Sequence of chain 1.A:
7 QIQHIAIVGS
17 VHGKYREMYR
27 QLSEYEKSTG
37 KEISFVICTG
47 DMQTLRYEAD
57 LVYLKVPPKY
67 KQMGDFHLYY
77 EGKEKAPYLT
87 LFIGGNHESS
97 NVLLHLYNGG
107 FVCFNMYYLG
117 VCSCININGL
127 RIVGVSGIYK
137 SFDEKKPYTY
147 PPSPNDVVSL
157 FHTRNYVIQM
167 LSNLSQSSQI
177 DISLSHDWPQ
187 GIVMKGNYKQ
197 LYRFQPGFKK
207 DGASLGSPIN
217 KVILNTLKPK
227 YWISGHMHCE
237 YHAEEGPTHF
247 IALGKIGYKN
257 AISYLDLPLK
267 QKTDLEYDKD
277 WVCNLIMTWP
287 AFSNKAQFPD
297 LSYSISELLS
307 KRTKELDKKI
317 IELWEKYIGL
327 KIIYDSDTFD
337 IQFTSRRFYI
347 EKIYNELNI

Binding-site contacts:
Ligand atom O5P contacts residue HIS234 of chain 1.A at 3.2 Å (h-bond).
Ligand atom C2 contacts residue HIS18 of chain 1.A at 3.5 Å.
Ligand atom OP2 contacts residue LYS61 of chain 1.A at 2.4 Å (salt-bridge).
Ligand atom N6 contacts residue LEU211 of chain 1.A at 3.4 Å.
Ligand atom O1P contacts residue HIS93 of chain 1.A at 3.3 Å (h-bond).
Ligand atom OP1 contacts residue HIS158 of chain 1.A at 2.6 Å (h-bond).
Ligand atom C5' contacts residue ASN92 of chain 1.A at 3.4 Å.
Ligand atom O2P contacts residue HIS234 of chain 1.A at 3.4 Å.
Ligand atom C5 contacts residue TYR66 of chain 1.A at 3.6 Å (hydrophobic).
Ligand atom O3' contacts residue HIS93 of chain 1.A at 3.5 Å (h-bond).
Ligand atom C6 contacts residue TYR66 of chain 1.A at 3.4 Å (hydrophobic).
Ligand atom O2 contacts residue LYS136 of chain 1.A at 3.0 Å (salt-bridge).
Ligand atom C2 contacts residue TYR66 of chain 1.A at 3.4 Å (hydrophobic).
Ligand atom P1 contacts residue MN1 of chain 1.K at 3.3 Å.
Ligand atom N6 contacts residue HIS18 of chain 1.A at 3.2 Å.
Ligand atom O1P contacts residue ASP47 of chain 1.A at 3.4 Å (salt-bridge).
Ligand atom O3' contacts residue HIS234 of chain 1.A at 3.5 Å (h-bond).
Ligand atom C2 contacts residue MET233 of chain 1.A at 3.5 Å (hydrophobic).
Ligand atom O1P contacts residue ASN92 of chain 1.A at 2.6 Å (h-bond).
Ligand atom OP1 contacts residue PHE157 of chain 1.A at 3.3 Å.
Ligand atom O3P contacts residue MN1 of chain 1.K at 3.4 Å.
Ligand atom O3P contacts residue HIS18 of chain 1.A at 3.5 Å (h-bond).
Ligand atom OP2 contacts residue PHE157 of chain 1.A at 3.3 Å.
Ligand atom C6 contacts residue HIS18 of chain 1.A at 3.3 Å.
Ligand atom N3 contacts residue TYR66 of chain 1.A at 3.5 Å.
Ligand atom O1P contacts residue HIS232 of chain 1.A at 3.2 Å.
Ligand atom O3P contacts residue HIS234 of chain 1.A at 2.5 Å (h-bond).
Ligand atom O2' contacts residue HIS93 of chain 1.A at 2.6 Å (h-bond).
Ligand atom N1 contacts residue HIS18 of chain 1.A at 3.2 Å (h-bond).
Ligand atom O5' contacts residue LYS61 of chain 1.A at 3.5 Å (salt-bridge).
Ligand atom N6 contacts residue ASP207 of chain 1.A at 3.0 Å (salt-bridge).
Ligand atom P contacts residue LYS61 of chain 1.A at 3.5 Å.
Ligand atom N1 contacts residue TYR66 of chain 1.A at 3.5 Å.
Ligand atom C8 contacts residue LYS251 of chain 1.A at 3.5 Å.
Ligand atom N1 contacts residue GLN49 of chain 1.A at 3.5 Å (h-bond).
Ligand atom N7 contacts residue TYR66 of chain 1.A at 3.5 Å.
Ligand atom O1P contacts residue MN1 of chain 1.K at 2.2 Å.
Ligand atom N7 contacts residue LYS251 of chain 1.A at 2.8 Å (salt-bridge).
Ligand atom C2 contacts residue GLN49 of chain 1.A at 3.5 Å.
Ligand atom C4 contacts residue TYR66 of chain 1.A at 3.4 Å (hydrophobic).

The protein below binds the small molecule below.
Small molecule (SMILES): Nc1ccn([C@@H]2O[C@H](CO[P](=O)(O)O[C@H]3[C@@H](OP(=O)(O)O)[C@H](n4cnc5c(N)ncnc54)O[C@@H]3CO[P](=O)(O)O[C@H]3[C@@H](O)[C@H](n4cnc5c(N)ncnc54)O[C@@H]3CO)[C@@H](OP(=O)(O)O)[C@H]2O)c(=O)n1